Binding-site contacts:
Ligand atom C17 contacts residue ASP101 of chain 1.A at 3.8 Å.
Ligand atom O2 contacts residue ASN103 of chain 1.A at 3.2 Å (h-bond).
Ligand atom C9 contacts residue GD1 of chain 1.H at 3.3 Å.
Ligand atom C15 contacts residue ASP101 of chain 1.A at 3.8 Å.
Ligand atom C11 contacts residue GD1 of chain 1.H at 3.4 Å.
Ligand atom C15 contacts residue GD1 of chain 1.H at 3.3 Å.
Ligand atom C6 contacts residue TRP62 of chain 1.A at 3.8 Å (hydrophobic).
Ligand atom C6 contacts residue GD1 of chain 1.H at 3.4 Å.
Ligand atom C7 contacts residue GD1 of chain 1.H at 3.5 Å.
Ligand atom C4 contacts residue GD1 of chain 1.H at 3.8 Å.
Ligand atom C5 contacts residue GD1 of chain 1.H at 3.5 Å.
Ligand atom C8 contacts residue TRP62 of chain 1.A at 3.7 Å (hydrophobic).
Ligand atom C11 contacts residue DO31 of chain 1.C at 3.5 Å.
Ligand atom N3 contacts residue ARG73 of chain 1.A at 3.6 Å (salt-bridge).
Ligand atom O4 contacts residue DO31 of chain 1.C at 2.7 Å (h-bond).
Ligand atom C16 contacts residue GD1 of chain 1.H at 3.4 Å.
Ligand atom C12 contacts residue GD1 of chain 1.H at 3.6 Å.
Ligand atom O1 contacts residue GD1 of chain 1.H at 2.5 Å.
Ligand atom N3 contacts residue GD1 of chain 1.H at 3.7 Å.
Ligand atom C10 contacts residue GD1 of chain 1.H at 3.3 Å.
Ligand atom O5 contacts residue GD1 of chain 1.H at 2.2 Å.
Ligand atom C3 contacts residue GD1 of chain 1.H at 3.3 Å.
Ligand atom O2 contacts residue DO31 of chain 1.C at 3.4 Å (h-bond).
Ligand atom C4 contacts residue TRP62 of chain 1.A at 3.5 Å (hydrophobic).
Ligand atom N2 contacts residue GD1 of chain 1.H at 3.3 Å.
Ligand atom O3 contacts residue GD1 of chain 1.H at 2.5 Å.
Ligand atom O7 contacts residue GD1 of chain 1.H at 2.2 Å.
Ligand atom C8 contacts residue GD1 of chain 1.H at 3.7 Å.
Ligand atom N1 contacts residue GD1 of chain 1.H at 3.4 Å.
Ligand atom C1 contacts residue GD1 of chain 1.H at 3.1 Å.
Ligand atom C2 contacts residue GD1 of chain 1.H at 2.9 Å.
Ligand atom C14 contacts residue ARG73 of chain 1.A at 3.6 Å.
Ligand atom C7 contacts residue TRP63 of chain 1.A at 3.7 Å (hydrophobic).
Ligand atom C10 contacts residue ASP101 of chain 1.A at 3.8 Å.
Ligand atom C9 contacts residue DO31 of chain 1.C at 3.5 Å.
Ligand atom O1 contacts residue DO31 of chain 1.C at 2.9 Å (h-bond).
Ligand atom C13 contacts residue GD1 of chain 1.H at 3.4 Å.
Ligand atom O3 contacts residue DO31 of chain 1.C at 2.9 Å (h-bond).
Ligand atom C16 contacts residue LEU75 of chain 1.A at 3.8 Å (hydrophobic).
Ligand atom N4 contacts residue GD1 of chain 1.H at 2.6 Å.

The small molecule below binds the protein below.
Small molecule (SMILES): C[C@@H](O)CN1CCN(CC(=O)O)CCN(CC(=O)O)CCN(CC(=O)O)CC1

Sequence of chain 1.A:
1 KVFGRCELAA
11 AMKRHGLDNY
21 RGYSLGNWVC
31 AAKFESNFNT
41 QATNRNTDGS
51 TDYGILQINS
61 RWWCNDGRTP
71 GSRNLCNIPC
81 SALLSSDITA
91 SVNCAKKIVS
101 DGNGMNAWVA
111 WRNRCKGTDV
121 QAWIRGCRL